This small molecule binds to this protein.
Small molecule (SMILES): Cc1cc(CCCOc2c(Cl)cc(C3=NCCO3)cc2Cl)on1

Binding-site contacts:
Ligand atom N3A contacts residue ILE220 of chain 31.A at 4.3 Å.
Ligand atom C3 contacts residue MET217 of chain 31.A at 4.2 Å (hydrophobic).
Ligand atom C2C contacts residue ILE101 of chain 31.A at 4.2 Å (hydrophobic).
Ligand atom C4A contacts residue TYR145 of chain 31.A at 3.7 Å (hydrophobic).
Ligand atom C3C contacts residue ILE101 of chain 31.A at 3.8 Å (hydrophobic).
Ligand atom CL1 contacts residue ILE125 of chain 31.A at 3.7 Å.
Ligand atom C1B contacts residue ILE125 of chain 31.A at 3.6 Å (hydrophobic).
Ligand atom C5B contacts residue ILE220 of chain 31.A at 4.3 Å (hydrophobic).
Ligand atom N3A contacts residue TYR147 of chain 31.A at 4.1 Å.
Ligand atom O1 contacts residue MET217 of chain 31.A at 2.7 Å (h-bond).
Ligand atom O1A contacts residue LEU127 of chain 31.A at 4.1 Å.
Ligand atom C4 contacts residue LEU103 of chain 31.A at 3.6 Å (hydrophobic).
Ligand atom C5A contacts residue TYR145 of chain 31.A at 3.7 Å (hydrophobic).
Ligand atom C3B contacts residue ILE125 of chain 31.A at 4.3 Å (hydrophobic).
Ligand atom O1B contacts residue ILE125 of chain 31.A at 4.1 Å.
Ligand atom N3A contacts residue PHE182 of chain 31.A at 4.1 Å.
Ligand atom C4A contacts residue MET146 of chain 31.A at 4.0 Å (hydrophobic).
Ligand atom C4B contacts residue ILE125 of chain 31.A at 4.0 Å (hydrophobic).
Ligand atom CL2 contacts residue TYR147 of chain 31.A at 2.4 Å.
Ligand atom N2 contacts residue MET217 of chain 31.A at 3.1 Å (h-bond).
Ligand atom C2B contacts residue ILE184 of chain 31.A at 4.1 Å (hydrophobic).
Ligand atom C2B contacts residue TYR147 of chain 31.A at 3.4 Å (hydrophobic).
Ligand atom CL2 contacts residue ILE184 of chain 31.A at 4.2 Å.
Ligand atom CL1 contacts residue ILE239 of chain 31.A at 4.0 Å.
Ligand atom O1A contacts residue ILE239 of chain 31.A at 4.3 Å.
Ligand atom C4B contacts residue ILE220 of chain 31.A at 4.2 Å (hydrophobic).
Ligand atom C2B contacts residue ILE125 of chain 31.A at 4.1 Å (hydrophobic).
Ligand atom C5 contacts residue MET217 of chain 31.A at 3.8 Å (hydrophobic).
Ligand atom C6B contacts residue ILE125 of chain 31.A at 3.3 Å (hydrophobic).
Ligand atom C3 contacts residue LEU103 of chain 31.A at 4.3 Å (hydrophobic).
Ligand atom C31 contacts residue MET195 of chain 31.A at 3.9 Å (hydrophobic).
Ligand atom C31 contacts residue LEU103 of chain 31.A at 4.1 Å (hydrophobic).
Ligand atom C2A contacts residue PHE182 of chain 31.A at 4.1 Å (hydrophobic).
Ligand atom C5B contacts residue ILE125 of chain 31.A at 3.5 Å (hydrophobic).
Ligand atom C2C contacts residue MET217 of chain 31.A at 3.9 Å (hydrophobic).
Ligand atom C5A contacts residue LEU127 of chain 31.A at 3.8 Å (hydrophobic).
Ligand atom C2A contacts residue ILE220 of chain 31.A at 4.1 Å (hydrophobic).
Ligand atom CL2 contacts residue LEU187 of chain 31.A at 3.9 Å.
Ligand atom C3B contacts residue TYR147 of chain 31.A at 3.3 Å (hydrophobic).
Ligand atom N2 contacts residue ASN215 of chain 31.A at 4.0 Å.

Sequence of chain 31.A:
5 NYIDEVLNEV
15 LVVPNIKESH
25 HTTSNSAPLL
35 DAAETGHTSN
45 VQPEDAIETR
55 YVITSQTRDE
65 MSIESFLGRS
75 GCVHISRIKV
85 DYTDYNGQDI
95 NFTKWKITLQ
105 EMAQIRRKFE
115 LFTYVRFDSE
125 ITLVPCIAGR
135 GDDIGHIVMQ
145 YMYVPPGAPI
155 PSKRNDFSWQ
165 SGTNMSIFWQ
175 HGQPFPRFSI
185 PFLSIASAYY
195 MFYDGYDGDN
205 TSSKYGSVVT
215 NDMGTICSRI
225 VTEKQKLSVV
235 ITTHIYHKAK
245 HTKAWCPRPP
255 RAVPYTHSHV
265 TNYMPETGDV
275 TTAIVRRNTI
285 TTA